Sequence of chain 1.A:
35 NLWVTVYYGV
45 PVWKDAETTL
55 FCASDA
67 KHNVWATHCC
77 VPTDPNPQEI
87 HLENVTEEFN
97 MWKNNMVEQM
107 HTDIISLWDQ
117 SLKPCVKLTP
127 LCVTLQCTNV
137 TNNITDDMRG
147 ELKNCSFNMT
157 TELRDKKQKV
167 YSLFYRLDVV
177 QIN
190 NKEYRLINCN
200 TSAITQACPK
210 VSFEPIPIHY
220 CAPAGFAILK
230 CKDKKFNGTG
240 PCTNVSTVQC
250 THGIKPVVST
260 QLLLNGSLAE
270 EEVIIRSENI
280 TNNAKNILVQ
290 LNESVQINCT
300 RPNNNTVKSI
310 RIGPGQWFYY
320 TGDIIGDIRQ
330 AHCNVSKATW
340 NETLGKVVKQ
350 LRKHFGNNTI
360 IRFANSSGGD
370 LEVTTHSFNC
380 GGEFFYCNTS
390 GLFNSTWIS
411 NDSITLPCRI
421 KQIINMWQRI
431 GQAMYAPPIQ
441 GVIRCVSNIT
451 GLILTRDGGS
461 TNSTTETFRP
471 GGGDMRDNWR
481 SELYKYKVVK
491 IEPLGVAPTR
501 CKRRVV

Binding-site contacts:
Ligand atom C8 contacts residue ASN291 of chain 1.A at 3.9 Å.
Ligand atom C3 contacts residue GLU292 of chain 1.A at 3.8 Å.
Ligand atom C7 contacts residue GLU292 of chain 1.A at 3.9 Å.
Ligand atom O5 contacts residue GLU271 of chain 1.A at 4.0 Å.
Ligand atom C1 contacts residue ASN291 of chain 1.A at 1.5 Å.
Ligand atom C7 contacts residue ASN291 of chain 1.A at 3.3 Å.
Ligand atom O7 contacts residue ASN291 of chain 1.A at 3.5 Å (h-bond).
Ligand atom O5 contacts residue ASN291 of chain 1.A at 2.5 Å (h-bond).
Ligand atom C5 contacts residue LYS345 of chain 1.A at 4.3 Å.
Ligand atom O7 contacts residue GLU270 of chain 1.A at 3.9 Å.
Ligand atom O7 contacts residue GLU269 of chain 1.A at 4.1 Å.
Ligand atom C4 contacts residue ASN291 of chain 1.A at 4.3 Å.
Ligand atom C3 contacts residue ASN291 of chain 1.A at 3.9 Å.
Ligand atom C2 contacts residue GLU270 of chain 1.A at 3.8 Å.
Ligand atom C1 contacts residue GLU270 of chain 1.A at 3.6 Å.
Ligand atom C2 contacts residue GLU292 of chain 1.A at 3.8 Å.
Ligand atom N2 contacts residue ASN291 of chain 1.A at 2.9 Å (h-bond).
Ligand atom O3 contacts residue GLU292 of chain 1.A at 4.3 Å.
Ligand atom C5 contacts residue ASN291 of chain 1.A at 3.8 Å.
Ligand atom C2 contacts residue ASN291 of chain 1.A at 2.5 Å.
Ligand atom N2 contacts residue GLU292 of chain 1.A at 3.0 Å (salt-bridge).
Ligand atom C1 contacts residue GLU292 of chain 1.A at 4.0 Å.
Ligand atom C1 contacts residue GLU271 of chain 1.A at 4.5 Å.
Ligand atom O5 contacts residue GLU270 of chain 1.A at 3.6 Å (salt-bridge).
Ligand atom O6 contacts residue LYS345 of chain 1.A at 4.2 Å.
Ligand atom C8 contacts residue GLU292 of chain 1.A at 4.0 Å.

The protein below binds the small molecule below.
Small molecule (SMILES): CC(=O)N[C@@H]1[C@@H](O)[C@H](O)[C@@H](CO)O[C@H]1O